A small-molecule ligand and the protein it binds are described below.
Small molecule (SMILES): COc1cc(Nc2c(C#N)cnc3cc(OCCCN4CCN(C)CC4)c(OC)cc23)c(Cl)cc1Cl

Binding-site contacts:
Ligand atom CBG contacts residue LEU146 of chain 1.A at 3.7 Å (hydrophobic).
Ligand atom CAH contacts residue MET94 of chain 1.A at 3.3 Å (hydrophobic).
Ligand atom CBF contacts residue MET94 of chain 1.A at 3.6 Å (hydrophobic).
Ligand atom CBE contacts residue LEU146 of chain 1.A at 3.6 Å (hydrophobic).
Ligand atom NAD contacts residue VAL76 of chain 1.A at 3.3 Å.
Ligand atom CAM contacts residue TYR93 of chain 1.A at 3.7 Å (hydrophobic).
Ligand atom CAN contacts residue MET94 of chain 1.A at 3.7 Å (hydrophobic).
Ligand atom CAH contacts residue ALA46 of chain 1.A at 3.4 Å (hydrophobic).
Ligand atom NAD contacts residue MET91 of chain 1.A at 3.5 Å.
Ligand atom C01 contacts residue MET91 of chain 1.A at 3.2 Å (hydrophobic).
Ligand atom CAG contacts residue VAL76 of chain 1.A at 3.9 Å (hydrophobic).
Ligand atom O02 contacts residue MET91 of chain 1.A at 3.5 Å (h-bond).
Ligand atom NAT contacts residue ALA46 of chain 1.A at 3.8 Å.
Ligand atom CAN contacts residue TYR93 of chain 1.A at 3.1 Å (hydrophobic).
Ligand atom O02 contacts residue ILE89 of chain 1.A at 3.9 Å.
Ligand atom CAN contacts residue SER95 of chain 1.A at 3.6 Å.
Ligand atom CL1 contacts residue GLU63 of chain 1.A at 2.6 Å.
Ligand atom CAZ contacts residue LEU146 of chain 1.A at 3.9 Å (hydrophobic).
Ligand atom C01 contacts residue ILE89 of chain 1.A at 3.4 Å (hydrophobic).
Ligand atom OAW contacts residue LEU26 of chain 1.A at 3.9 Å.
Ligand atom CAM contacts residue SER95 of chain 1.A at 2.9 Å.
Ligand atom CAH contacts residue GLU92 of chain 1.A at 3.2 Å.
Ligand atom CL1 contacts residue ASP157 of chain 1.A at 3.8 Å.
Ligand atom CAK contacts residue TYR93 of chain 1.A at 3.8 Å (hydrophobic).
Ligand atom CBD contacts residue GLY97 of chain 1.A at 3.9 Å.
Ligand atom CAQ contacts residue SER95 of chain 1.A at 3.7 Å.
Ligand atom NAT contacts residue TYR93 of chain 1.A at 3.7 Å.
Ligand atom O02 contacts residue LYS48 of chain 1.A at 3.0 Å.
Ligand atom CL2 contacts residue LEU146 of chain 1.A at 3.5 Å.
Ligand atom CAA contacts residue LEU26 of chain 1.A at 3.8 Å (hydrophobic).
Ligand atom C01 contacts residue LYS48 of chain 1.A at 3.3 Å.
Ligand atom CAK contacts residue MET94 of chain 1.A at 3.0 Å (hydrophobic).
Ligand atom NAT contacts residue MET94 of chain 1.A at 2.8 Å (h-bond).
Ligand atom CAI contacts residue ASP157 of chain 1.A at 3.7 Å.
Ligand atom CBA contacts residue LEU146 of chain 1.A at 3.4 Å (hydrophobic).
Ligand atom CBD contacts residue LEU26 of chain 1.A at 3.7 Å (hydrophobic).
Ligand atom CBA contacts residue ALA46 of chain 1.A at 3.8 Å (hydrophobic).
Ligand atom NAD contacts residue LEU146 of chain 1.A at 3.7 Å.
Ligand atom CAG contacts residue LEU146 of chain 1.A at 3.3 Å (hydrophobic).
Ligand atom CAX contacts residue LYS48 of chain 1.A at 3.7 Å.

Sequence of chain 1.A:
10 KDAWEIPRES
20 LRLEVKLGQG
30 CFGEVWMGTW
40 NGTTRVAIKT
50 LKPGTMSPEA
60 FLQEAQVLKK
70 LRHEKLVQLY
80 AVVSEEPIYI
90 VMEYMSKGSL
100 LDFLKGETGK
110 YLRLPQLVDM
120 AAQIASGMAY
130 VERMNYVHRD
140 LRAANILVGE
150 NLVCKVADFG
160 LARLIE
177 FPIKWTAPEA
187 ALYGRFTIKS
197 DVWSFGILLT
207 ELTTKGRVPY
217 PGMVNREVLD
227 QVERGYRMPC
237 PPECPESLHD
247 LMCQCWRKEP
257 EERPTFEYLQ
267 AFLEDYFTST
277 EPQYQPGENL